Binding-site contacts:
Ligand atom O19 contacts residue ALA300 of chain 1.A at 4.2 Å.
Ligand atom O21 contacts residue LEU302 of chain 1.A at 3.0 Å (h-bond).
Ligand atom C3 contacts residue TRP220 of chain 1.A at 3.8 Å (hydrophobic).
Ligand atom O19 contacts residue LEU302 of chain 1.A at 4.0 Å.
Ligand atom O7 contacts residue TRP220 of chain 1.A at 4.4 Å.
Ligand atom O21 contacts residue ALA300 of chain 1.A at 3.7 Å.
Ligand atom C17 contacts residue TRP220 of chain 1.A at 3.6 Å (hydrophobic).
Ligand atom C10 contacts residue TRP220 of chain 1.A at 3.9 Å (hydrophobic).
Ligand atom O16 contacts residue TRP220 of chain 1.A at 3.5 Å.
Ligand atom N4 contacts residue ALA300 of chain 1.A at 3.4 Å (h-bond).
Ligand atom C12 contacts residue TRP220 of chain 1.A at 3.4 Å (hydrophobic).
Ligand atom C3 contacts residue VAL298 of chain 1.A at 4.2 Å (hydrophobic).
Ligand atom N4 contacts residue TRP220 of chain 1.A at 3.7 Å.
Ligand atom C17 contacts residue ALA301 of chain 1.A at 4.4 Å (hydrophobic).
Ligand atom C1 contacts residue ALA300 of chain 1.A at 4.4 Å (hydrophobic).
Ligand atom C8 contacts residue TRP220 of chain 1.A at 4.0 Å (hydrophobic).
Ligand atom C18 contacts residue ALA300 of chain 1.A at 3.5 Å (hydrophobic).
Ligand atom C2 contacts residue TRP220 of chain 1.A at 3.5 Å (hydrophobic).
Ligand atom C18 contacts residue ALA301 of chain 1.A at 3.7 Å (hydrophobic).
Ligand atom N4 contacts residue VAL298 of chain 1.A at 3.4 Å (h-bond).
Ligand atom C17 contacts residue ALA300 of chain 1.A at 3.2 Å (hydrophobic).
Ligand atom O21 contacts residue ALA301 of chain 1.A at 3.6 Å.
Ligand atom F13 contacts residue TRP220 of chain 1.A at 3.8 Å.
Ligand atom O19 contacts residue ALA301 of chain 1.A at 3.8 Å.
Ligand atom O16 contacts residue ALA300 of chain 1.A at 3.1 Å (h-bond).
Ligand atom C1 contacts residue TRP220 of chain 1.A at 3.4 Å (hydrophobic).
Ligand atom C14 contacts residue TRP220 of chain 1.A at 3.4 Å (hydrophobic).
Ligand atom C18 contacts residue LEU302 of chain 1.A at 3.7 Å (hydrophobic).

Sequence of chain 1.A:
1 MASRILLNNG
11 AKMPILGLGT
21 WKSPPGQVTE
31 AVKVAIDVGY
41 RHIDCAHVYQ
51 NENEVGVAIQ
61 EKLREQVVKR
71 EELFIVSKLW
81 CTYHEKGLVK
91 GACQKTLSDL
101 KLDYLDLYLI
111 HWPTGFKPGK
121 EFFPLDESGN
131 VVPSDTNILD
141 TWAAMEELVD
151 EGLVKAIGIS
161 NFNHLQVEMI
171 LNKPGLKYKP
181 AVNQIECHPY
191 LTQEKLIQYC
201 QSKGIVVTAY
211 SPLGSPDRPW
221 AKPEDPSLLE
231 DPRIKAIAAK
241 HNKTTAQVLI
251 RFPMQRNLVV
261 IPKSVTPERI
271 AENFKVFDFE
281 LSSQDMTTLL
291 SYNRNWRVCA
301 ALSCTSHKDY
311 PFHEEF

The protein below binds the small molecule below.
Small molecule (SMILES): NC(=O)c1ccc(F)cc1OCC(=O)O